Binding-site contacts:
Ligand atom O1S contacts residue TRP374 of chain 59.A at 4.0 Å.
Ligand atom C1 contacts residue ARG224 of chain 59.A at 4.1 Å.
Ligand atom O1S contacts residue ARG224 of chain 59.A at 2.9 Å (salt-bridge).
Ligand atom N1 contacts residue TRP374 of chain 59.A at 3.5 Å.
Ligand atom C3 contacts residue ASP229 of chain 59.A at 4.4 Å.
Ligand atom C2 contacts residue TRP374 of chain 59.A at 4.0 Å (hydrophobic).
Ligand atom S1 contacts residue TRP374 of chain 59.A at 4.4 Å.
Ligand atom S1 contacts residue ARG224 of chain 59.A at 4.0 Å.
Ligand atom O2S contacts residue LYS215 of chain 59.A at 3.1 Å (salt-bridge).
Ligand atom C1 contacts residue TRP374 of chain 59.A at 3.3 Å (hydrophobic).
Ligand atom C2 contacts residue ARG224 of chain 59.A at 4.0 Å.
Ligand atom O1S contacts residue PHE223 of chain 59.A at 3.2 Å.
Ligand atom O1S contacts residue GLY222 of chain 59.A at 3.0 Å (h-bond).
Ligand atom C3 contacts residue TRP374 of chain 59.A at 4.0 Å (hydrophobic).
Ligand atom S1 contacts residue LYS215 of chain 59.A at 4.1 Å.
Ligand atom O3S contacts residue ARG224 of chain 59.A at 3.8 Å.
Ligand atom O1S contacts residue LYS215 of chain 59.A at 3.9 Å.
Ligand atom O2S contacts residue GLY222 of chain 59.A at 3.4 Å (h-bond).
Ligand atom S1 contacts residue GLY222 of chain 59.A at 3.8 Å.

The protein below binds the small molecule below.
Small molecule (SMILES): CCCCCCCCCCCC[N+](C)(C)CCCS(=O)(=O)O

Sequence of chain 59.A:
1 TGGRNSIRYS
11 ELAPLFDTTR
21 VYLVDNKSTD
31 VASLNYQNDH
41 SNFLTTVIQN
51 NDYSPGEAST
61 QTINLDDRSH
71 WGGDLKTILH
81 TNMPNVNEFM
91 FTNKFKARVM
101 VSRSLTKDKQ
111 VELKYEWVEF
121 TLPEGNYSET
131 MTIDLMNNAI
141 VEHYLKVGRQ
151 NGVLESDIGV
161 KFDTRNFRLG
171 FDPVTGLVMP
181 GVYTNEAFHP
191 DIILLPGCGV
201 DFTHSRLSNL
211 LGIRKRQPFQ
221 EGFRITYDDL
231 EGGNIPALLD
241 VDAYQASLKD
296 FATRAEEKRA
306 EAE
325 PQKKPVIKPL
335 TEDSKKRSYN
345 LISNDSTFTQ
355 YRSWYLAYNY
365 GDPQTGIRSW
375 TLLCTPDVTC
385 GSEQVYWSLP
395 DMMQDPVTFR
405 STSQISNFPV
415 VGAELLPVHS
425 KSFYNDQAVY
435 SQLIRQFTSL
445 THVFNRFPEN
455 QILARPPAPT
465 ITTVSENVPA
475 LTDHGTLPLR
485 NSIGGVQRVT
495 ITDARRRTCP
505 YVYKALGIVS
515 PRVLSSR